Binding-site contacts:
Ligand atom C2 contacts residue ASN299 of chain 1.A at 2.5 Å.
Ligand atom C1 contacts residue ASN299 of chain 1.A at 1.4 Å.
Ligand atom C7 contacts residue ASN299 of chain 1.A at 3.0 Å.
Ligand atom O7 contacts residue GLU298 of chain 1.A at 3.7 Å.
Ligand atom C8 contacts residue ASN299 of chain 1.A at 3.9 Å.
Ligand atom C4 contacts residue ASN299 of chain 1.A at 4.3 Å.
Ligand atom O5 contacts residue ASN299 of chain 1.A at 2.4 Å (h-bond).
Ligand atom N2 contacts residue ASN299 of chain 1.A at 2.8 Å (h-bond).
Ligand atom C3 contacts residue ASN299 of chain 1.A at 3.8 Å.
Ligand atom C5 contacts residue ASN299 of chain 1.A at 3.7 Å.
Ligand atom O7 contacts residue ASN299 of chain 1.A at 2.7 Å (h-bond).

A protein and the small-molecule ligand that binds it are described below.
Small molecule (SMILES): CC(=O)N[C@@H]1[C@@H](O)[C@H](O)[C@@H](CO)O[C@H]1O

Sequence of chain 1.A:
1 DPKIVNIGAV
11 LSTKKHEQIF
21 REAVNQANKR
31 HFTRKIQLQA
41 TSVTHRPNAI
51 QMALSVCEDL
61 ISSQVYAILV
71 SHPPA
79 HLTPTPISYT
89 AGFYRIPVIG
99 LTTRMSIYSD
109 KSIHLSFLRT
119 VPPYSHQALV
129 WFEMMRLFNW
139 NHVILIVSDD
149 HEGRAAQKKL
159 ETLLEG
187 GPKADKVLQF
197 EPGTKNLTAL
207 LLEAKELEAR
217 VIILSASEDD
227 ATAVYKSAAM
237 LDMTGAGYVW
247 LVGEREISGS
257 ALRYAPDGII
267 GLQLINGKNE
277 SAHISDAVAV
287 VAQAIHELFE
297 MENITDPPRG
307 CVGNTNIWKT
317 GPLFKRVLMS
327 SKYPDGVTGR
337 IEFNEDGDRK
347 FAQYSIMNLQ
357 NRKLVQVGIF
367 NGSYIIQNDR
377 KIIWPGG